Sequence of chain 1.C:
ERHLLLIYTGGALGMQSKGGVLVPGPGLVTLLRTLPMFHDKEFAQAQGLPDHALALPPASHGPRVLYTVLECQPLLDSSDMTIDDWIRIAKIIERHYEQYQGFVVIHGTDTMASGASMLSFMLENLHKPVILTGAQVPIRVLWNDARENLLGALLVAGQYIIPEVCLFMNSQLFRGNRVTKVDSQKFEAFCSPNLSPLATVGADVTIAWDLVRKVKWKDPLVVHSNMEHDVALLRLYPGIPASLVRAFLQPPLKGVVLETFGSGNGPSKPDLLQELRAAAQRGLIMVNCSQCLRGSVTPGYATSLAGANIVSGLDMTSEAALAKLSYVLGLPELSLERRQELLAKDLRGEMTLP

A small-molecule ligand and the protein it binds are described below.
Small molecule (SMILES): NC(=O)C[C@H](N)C(=O)O

Binding-site contacts:
Ligand atom OD1 contacts residue ALA165 of chain 1.B at 3.7 Å.
Ligand atom ND2 contacts residue ALA165 of chain 1.B at 2.8 Å (h-bond).
Ligand atom ND2 contacts residue ALA42 of chain 1.B at 3.2 Å.
Ligand atom OXT contacts residue SER108 of chain 1.B at 2.6 Å (h-bond).
Ligand atom ND2 contacts residue GLN166 of chain 1.B at 3.7 Å.
Ligand atom OD1 contacts residue ALA42 of chain 1.B at 2.9 Å (h-bond).
Ligand atom C contacts residue ASP107 of chain 1.B at 3.6 Å.
Ligand atom O contacts residue ASP107 of chain 1.B at 3.5 Å.
Ligand atom ND2 contacts residue THR139 of chain 1.B at 3.0 Å (h-bond).
Ligand atom CB contacts residue TYR331 of chain 1.C at 3.6 Å (hydrophobic).
Ligand atom O contacts residue ALA42 of chain 1.B at 3.9 Å.
Ligand atom O contacts residue SER108 of chain 1.B at 2.9 Å (h-bond).
Ligand atom CB contacts residue THR139 of chain 1.B at 3.4 Å.
Ligand atom N contacts residue ASP140 of chain 1.B at 2.8 Å (salt-bridge).
Ligand atom O contacts residue GLY41 of chain 1.B at 3.4 Å.
Ligand atom C contacts residue ASP140 of chain 1.B at 3.7 Å.
Ligand atom CB contacts residue ASP140 of chain 1.B at 3.6 Å.
Ligand atom OD1 contacts residue THR139 of chain 1.B at 3.1 Å (h-bond).
Ligand atom N contacts residue TYR331 of chain 1.C at 3.4 Å.
Ligand atom OXT contacts residue GLY138 of chain 1.B at 3.3 Å.
Ligand atom ND2 contacts residue TYR331 of chain 1.C at 3.4 Å (h-bond).
Ligand atom CG contacts residue TYR331 of chain 1.C at 3.7 Å (hydrophobic).
Ligand atom OXT contacts residue THR139 of chain 1.B at 3.1 Å (h-bond).
Ligand atom CA contacts residue TYR331 of chain 1.C at 3.6 Å (hydrophobic).
Ligand atom C contacts residue GLY138 of chain 1.B at 3.5 Å.
Ligand atom O contacts residue MET45 of chain 1.B at 3.7 Å.
Ligand atom N contacts residue ASP107 of chain 1.B at 2.8 Å (salt-bridge).
Ligand atom OD1 contacts residue GLY138 of chain 1.B at 3.4 Å.
Ligand atom C contacts residue SER108 of chain 1.B at 3.5 Å.
Ligand atom O contacts residue GLY138 of chain 1.B at 3.3 Å.
Ligand atom CG contacts residue ALA165 of chain 1.B at 3.7 Å (hydrophobic).
Ligand atom OD1 contacts residue GLY41 of chain 1.B at 3.9 Å.
Ligand atom OXT contacts residue ASP107 of chain 1.B at 4.0 Å.
Ligand atom N contacts residue ASN295 of chain 1.C at 3.8 Å.
Ligand atom OXT contacts residue ASP140 of chain 1.B at 2.9 Å (salt-bridge).
Ligand atom C contacts residue THR139 of chain 1.B at 3.8 Å.
Ligand atom CA contacts residue ASP140 of chain 1.B at 3.6 Å.
Ligand atom CG contacts residue THR139 of chain 1.B at 3.0 Å.
Ligand atom CA contacts residue ASP107 of chain 1.B at 3.6 Å.
Ligand atom CG contacts residue ALA42 of chain 1.B at 3.2 Å (hydrophobic).

Sequence of chain 1.B:
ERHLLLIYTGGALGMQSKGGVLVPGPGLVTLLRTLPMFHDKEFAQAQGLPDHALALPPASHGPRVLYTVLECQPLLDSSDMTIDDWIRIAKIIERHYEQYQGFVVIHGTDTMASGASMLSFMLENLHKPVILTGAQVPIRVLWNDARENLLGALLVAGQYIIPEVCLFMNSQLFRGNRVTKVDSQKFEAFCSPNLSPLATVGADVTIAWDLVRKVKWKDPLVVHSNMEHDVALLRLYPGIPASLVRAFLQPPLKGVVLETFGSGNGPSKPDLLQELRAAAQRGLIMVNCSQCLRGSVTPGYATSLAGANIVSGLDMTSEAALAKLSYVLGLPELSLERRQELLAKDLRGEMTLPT